The small molecule below binds the protein below.
Small molecule (SMILES): CC(=O)N[C@H]1[C@H](O[C@H]2[C@H](O)[C@@H](NC(C)=O)CO[C@@H]2CO)O[C@H](CO)[C@@H](O)[C@@H]1O

Sequence of chain 1.D:
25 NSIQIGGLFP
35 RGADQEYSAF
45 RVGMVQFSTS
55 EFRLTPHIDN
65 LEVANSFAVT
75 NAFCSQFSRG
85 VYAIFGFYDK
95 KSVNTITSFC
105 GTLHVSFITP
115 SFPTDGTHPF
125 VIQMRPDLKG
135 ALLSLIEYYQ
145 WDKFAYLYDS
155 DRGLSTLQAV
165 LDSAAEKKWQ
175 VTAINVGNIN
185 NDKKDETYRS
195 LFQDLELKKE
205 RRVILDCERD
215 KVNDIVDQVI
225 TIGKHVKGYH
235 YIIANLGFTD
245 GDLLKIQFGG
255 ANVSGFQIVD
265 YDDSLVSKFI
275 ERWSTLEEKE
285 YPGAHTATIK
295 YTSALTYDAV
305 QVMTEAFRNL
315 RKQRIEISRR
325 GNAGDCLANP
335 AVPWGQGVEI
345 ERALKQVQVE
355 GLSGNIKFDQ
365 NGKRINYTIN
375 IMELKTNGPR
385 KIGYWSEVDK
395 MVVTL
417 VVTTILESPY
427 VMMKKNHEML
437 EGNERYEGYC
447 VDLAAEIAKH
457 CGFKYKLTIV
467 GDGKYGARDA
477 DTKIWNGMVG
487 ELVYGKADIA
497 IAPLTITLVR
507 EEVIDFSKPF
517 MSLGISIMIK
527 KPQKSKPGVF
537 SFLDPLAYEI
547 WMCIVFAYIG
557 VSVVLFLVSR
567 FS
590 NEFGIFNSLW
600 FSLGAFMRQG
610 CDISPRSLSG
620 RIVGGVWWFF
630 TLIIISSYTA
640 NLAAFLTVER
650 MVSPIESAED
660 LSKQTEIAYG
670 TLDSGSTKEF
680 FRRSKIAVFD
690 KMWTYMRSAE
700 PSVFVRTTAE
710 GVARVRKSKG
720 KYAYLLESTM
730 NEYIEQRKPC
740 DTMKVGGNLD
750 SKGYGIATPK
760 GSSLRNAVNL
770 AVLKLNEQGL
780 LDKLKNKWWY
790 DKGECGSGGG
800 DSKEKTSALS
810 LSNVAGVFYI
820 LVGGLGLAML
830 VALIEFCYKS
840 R

Binding-site contacts:
Ligand atom C6 contacts residue HIS234 of chain 1.D at 4.1 Å.
Ligand atom C8 contacts residue TYR143 of chain 1.D at 4.4 Å (hydrophobic).
Ligand atom C5 contacts residue HIS234 of chain 1.D at 3.7 Å.
Ligand atom O3 contacts residue ASN256 of chain 1.D at 4.5 Å.
Ligand atom O3 contacts residue TYR143 of chain 1.D at 2.7 Å (h-bond).
Ligand atom O7 contacts residue ARG206 of chain 1.D at 2.6 Å (salt-bridge).
Ligand atom N2 contacts residue ASN256 of chain 1.D at 3.0 Å (h-bond).
Ligand atom O6 contacts residue HIS234 of chain 1.D at 4.0 Å.
Ligand atom O5 contacts residue HIS234 of chain 1.D at 3.1 Å (h-bond).
Ligand atom C7 contacts residue ARG206 of chain 1.D at 3.6 Å.
Ligand atom O5 contacts residue ASN256 of chain 1.D at 2.4 Å (h-bond).
Ligand atom C7 contacts residue TRP145 of chain 1.D at 3.5 Å (hydrophobic).
Ligand atom C1 contacts residue ASN256 of chain 1.D at 1.4 Å.
Ligand atom C3 contacts residue ASN256 of chain 1.D at 3.8 Å.
Ligand atom C7 contacts residue TYR143 of chain 1.D at 4.0 Å (hydrophobic).
Ligand atom C7 contacts residue ASN256 of chain 1.D at 3.6 Å.
Ligand atom O3 contacts residue LYS231 of chain 1.D at 3.2 Å (salt-bridge).
Ligand atom O4 contacts residue ASN256 of chain 1.D at 4.5 Å.
Ligand atom O6 contacts residue ARG206 of chain 1.D at 4.2 Å.
Ligand atom C8 contacts residue ARG206 of chain 1.D at 3.3 Å.
Ligand atom O7 contacts residue ASN256 of chain 1.D at 3.8 Å.
Ligand atom C2 contacts residue ASN256 of chain 1.D at 2.4 Å.
Ligand atom O5 contacts residue TYR233 of chain 1.D at 4.3 Å.
Ligand atom C5 contacts residue ASN256 of chain 1.D at 3.6 Å.
Ligand atom N2 contacts residue TRP145 of chain 1.D at 3.8 Å.
Ligand atom C4 contacts residue ASN256 of chain 1.D at 4.2 Å.
Ligand atom C3 contacts residue TYR143 of chain 1.D at 3.8 Å (hydrophobic).
Ligand atom N2 contacts residue TYR143 of chain 1.D at 4.1 Å.
Ligand atom C1 contacts residue HIS234 of chain 1.D at 3.3 Å.
Ligand atom O7 contacts residue TYR143 of chain 1.D at 4.3 Å.
Ligand atom O7 contacts residue TRP145 of chain 1.D at 2.6 Å (h-bond).